Sequence of chain 1.I:
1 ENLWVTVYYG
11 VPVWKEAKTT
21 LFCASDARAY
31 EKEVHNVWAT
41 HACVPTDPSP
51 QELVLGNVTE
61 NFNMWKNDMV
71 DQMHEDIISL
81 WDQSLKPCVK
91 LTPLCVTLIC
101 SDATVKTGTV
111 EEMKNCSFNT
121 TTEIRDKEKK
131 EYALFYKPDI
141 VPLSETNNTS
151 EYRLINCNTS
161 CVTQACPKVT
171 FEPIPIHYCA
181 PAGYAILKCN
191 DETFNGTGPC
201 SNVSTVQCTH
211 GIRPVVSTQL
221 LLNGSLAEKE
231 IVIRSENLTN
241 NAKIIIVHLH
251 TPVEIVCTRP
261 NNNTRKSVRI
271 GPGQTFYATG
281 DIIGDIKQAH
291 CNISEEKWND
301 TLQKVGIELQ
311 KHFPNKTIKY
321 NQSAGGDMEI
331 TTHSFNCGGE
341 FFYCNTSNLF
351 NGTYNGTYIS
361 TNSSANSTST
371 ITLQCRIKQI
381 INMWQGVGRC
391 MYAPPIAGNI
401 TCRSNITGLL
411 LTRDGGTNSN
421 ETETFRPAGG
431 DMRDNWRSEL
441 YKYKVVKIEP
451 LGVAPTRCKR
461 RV

A protein and the small-molecule ligand that binds it are described below.
Small molecule (SMILES): CC(=O)N[C@@H]1[C@@H](O)[C@H](O)[C@@H](CO)O[C@H]1O

Binding-site contacts:
Ligand atom O5 contacts residue ASN237 of chain 1.I at 2.2 Å (h-bond).
Ligand atom C6 contacts residue NAG2 of chain 1.GA at 3.9 Å.
Ligand atom C7 contacts residue ASN237 of chain 1.I at 4.4 Å.
Ligand atom C1 contacts residue ASN237 of chain 1.I at 1.4 Å.
Ligand atom C6 contacts residue ASN237 of chain 1.I at 4.4 Å.
Ligand atom C2 contacts residue ASN237 of chain 1.I at 2.5 Å.
Ligand atom N2 contacts residue ASN237 of chain 1.I at 3.1 Å (h-bond).
Ligand atom C5 contacts residue ASN237 of chain 1.I at 3.5 Å.
Ligand atom C4 contacts residue ASN237 of chain 1.I at 4.0 Å.
Ligand atom O6 contacts residue NAG2 of chain 1.GA at 4.1 Å.
Ligand atom C3 contacts residue ASN237 of chain 1.I at 3.8 Å.
Ligand atom O6 contacts residue ASN237 of chain 1.I at 4.5 Å.